The small molecule below binds the protein below.
Small molecule (SMILES): OC[C@H]1O[C@@H](O)[C@H](O)[C@@H](O)[C@@H]1O

Binding-site contacts:
Ligand atom C6 contacts residue PRO190 of chain 1.A at 3.9 Å (hydrophobic).
Ligand atom O1 contacts residue THR189 of chain 1.A at 4.1 Å.
Ligand atom O5 contacts residue TRP188 of chain 1.A at 3.5 Å (h-bond).
Ligand atom O2 contacts residue PRO221 of chain 1.A at 4.4 Å.
Ligand atom C6 contacts residue TRP188 of chain 1.A at 3.5 Å (hydrophobic).
Ligand atom O6 contacts residue THR189 of chain 1.A at 3.8 Å.
Ligand atom C4 contacts residue TRP188 of chain 1.A at 4.3 Å (hydrophobic).
Ligand atom C5 contacts residue THR189 of chain 1.A at 4.0 Å.
Ligand atom O6 contacts residue PRO190 of chain 1.A at 3.6 Å.
Ligand atom C6 contacts residue GLU193 of chain 1.A at 3.4 Å.
Ligand atom C1 contacts residue THR189 of chain 1.A at 4.0 Å.
Ligand atom C1 contacts residue TRP188 of chain 1.A at 3.5 Å (hydrophobic).
Ligand atom O5 contacts residue THR189 of chain 1.A at 3.3 Å.
Ligand atom O1 contacts residue PRO190 of chain 1.A at 3.6 Å.
Ligand atom C5 contacts residue PRO190 of chain 1.A at 4.3 Å (hydrophobic).
Ligand atom C1 contacts residue PRO221 of chain 1.A at 4.0 Å (hydrophobic).
Ligand atom C6 contacts residue THR189 of chain 1.A at 3.6 Å.
Ligand atom O1 contacts residue GLY20 of chain 1.A at 3.4 Å.
Ligand atom O6 contacts residue GLU193 of chain 1.A at 2.9 Å (salt-bridge).
Ligand atom C1 contacts residue PRO190 of chain 1.A at 4.0 Å (hydrophobic).
Ligand atom O1 contacts residue TRP188 of chain 1.A at 4.2 Å.
Ligand atom O1 contacts residue PRO221 of chain 1.A at 3.6 Å.
Ligand atom O5 contacts residue PRO190 of chain 1.A at 3.2 Å.
Ligand atom C5 contacts residue TRP188 of chain 1.A at 3.6 Å (hydrophobic).
Ligand atom O4 contacts residue TRP188 of chain 1.A at 3.4 Å (h-bond).

Sequence of chain 1.A:
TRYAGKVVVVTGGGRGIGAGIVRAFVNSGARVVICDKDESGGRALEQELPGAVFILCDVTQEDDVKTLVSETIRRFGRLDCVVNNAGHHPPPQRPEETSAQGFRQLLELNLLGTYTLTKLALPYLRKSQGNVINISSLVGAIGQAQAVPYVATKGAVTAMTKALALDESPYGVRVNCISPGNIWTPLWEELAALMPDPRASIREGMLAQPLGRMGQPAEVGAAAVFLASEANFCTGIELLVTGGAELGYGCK